Sequence of chain 1.D:
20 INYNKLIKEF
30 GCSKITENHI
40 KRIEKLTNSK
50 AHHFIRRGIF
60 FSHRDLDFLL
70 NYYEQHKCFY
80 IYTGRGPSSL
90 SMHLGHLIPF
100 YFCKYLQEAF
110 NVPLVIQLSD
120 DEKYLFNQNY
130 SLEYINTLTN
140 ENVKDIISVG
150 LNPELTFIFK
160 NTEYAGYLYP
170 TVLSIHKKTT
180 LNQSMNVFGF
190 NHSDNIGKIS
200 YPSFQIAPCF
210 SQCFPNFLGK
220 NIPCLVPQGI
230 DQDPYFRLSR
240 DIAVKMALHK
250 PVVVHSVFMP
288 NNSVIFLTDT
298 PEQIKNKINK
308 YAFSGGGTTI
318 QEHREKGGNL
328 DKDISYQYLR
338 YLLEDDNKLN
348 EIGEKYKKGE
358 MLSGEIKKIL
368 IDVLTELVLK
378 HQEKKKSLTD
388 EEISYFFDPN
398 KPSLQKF

A protein and the small-molecule ligand that binds it are described below.
Small molecule (SMILES): N[C@@H](Cc1c[nH]c2ccccc12)C(=O)O

Binding-site contacts:
Ligand atom CD1 contacts residue SER118 of chain 1.D at 3.6 Å.
Ligand atom NE1 contacts residue GLN116 of chain 1.D at 2.8 Å (h-bond).
Ligand atom CD1 contacts residue GLY83 of chain 1.D at 3.8 Å.
Ligand atom CB contacts residue ARG84 of chain 1.D at 3.6 Å.
Ligand atom CD1 contacts residue TYR200 of chain 1.D at 3.6 Å (hydrophobic).
Ligand atom CG contacts residue ARG84 of chain 1.D at 3.6 Å.
Ligand atom NE1 contacts residue GLN204 of chain 1.D at 3.3 Å.
Ligand atom CD2 contacts residue GLN204 of chain 1.D at 3.6 Å.
Ligand atom CG contacts residue GLY83 of chain 1.D at 3.5 Å.
Ligand atom CZ3 contacts residue GLY83 of chain 1.D at 3.6 Å.
Ligand atom NE1 contacts residue TYR81 of chain 1.D at 3.3 Å (h-bond).
Ligand atom CG contacts residue GLN204 of chain 1.D at 3.8 Å.
Ligand atom CD1 contacts residue GLN204 of chain 1.D at 3.4 Å.
Ligand atom OXT contacts residue GLY85 of chain 1.D at 3.7 Å.
Ligand atom CE3 contacts residue GLN231 of chain 1.D at 3.7 Å.
Ligand atom O contacts residue GLN231 of chain 1.D at 3.4 Å (h-bond).
Ligand atom CE2 contacts residue GLN204 of chain 1.D at 3.5 Å.
Ligand atom CH2 contacts residue PHE235 of chain 1.D at 3.5 Å (hydrophobic).
Ligand atom CZ2 contacts residue GLY83 of chain 1.D at 3.4 Å.
Ligand atom CE3 contacts residue GLY83 of chain 1.D at 3.5 Å.
Ligand atom CD2 contacts residue GLY83 of chain 1.D at 3.4 Å.
Ligand atom N contacts residue SER118 of chain 1.D at 3.7 Å.
Ligand atom CA contacts residue GLU121 of chain 1.D at 3.7 Å.
Ligand atom CE2 contacts residue TYR81 of chain 1.D at 3.8 Å (hydrophobic).
Ligand atom N contacts residue GLN204 of chain 1.D at 3.1 Å (h-bond).
Ligand atom CB contacts residue GLY83 of chain 1.D at 3.7 Å.
Ligand atom CB contacts residue SER118 of chain 1.D at 3.8 Å.
Ligand atom CD1 contacts residue GLN116 of chain 1.D at 3.3 Å.
Ligand atom CH2 contacts residue GLY83 of chain 1.D at 3.5 Å.
Ligand atom N contacts residue TYR200 of chain 1.D at 3.6 Å.
Ligand atom N contacts residue GLU121 of chain 1.D at 2.4 Å (salt-bridge).
Ligand atom CB contacts residue GLY85 of chain 1.D at 3.5 Å.
Ligand atom OXT contacts residue LYS122 of chain 1.D at 3.2 Å (salt-bridge).
Ligand atom CZ2 contacts residue TYR81 of chain 1.D at 3.5 Å (hydrophobic).
Ligand atom OXT contacts residue GLU121 of chain 1.D at 3.7 Å.
Ligand atom CA contacts residue GLN231 of chain 1.D at 3.3 Å.
Ligand atom CZ2 contacts residue PHE235 of chain 1.D at 3.5 Å (hydrophobic).
Ligand atom N contacts residue GLN231 of chain 1.D at 3.8 Å.
Ligand atom CE2 contacts residue GLY83 of chain 1.D at 3.4 Å.
Ligand atom NE1 contacts residue GLY83 of chain 1.D at 3.6 Å.